Sequence of chain 1.A:
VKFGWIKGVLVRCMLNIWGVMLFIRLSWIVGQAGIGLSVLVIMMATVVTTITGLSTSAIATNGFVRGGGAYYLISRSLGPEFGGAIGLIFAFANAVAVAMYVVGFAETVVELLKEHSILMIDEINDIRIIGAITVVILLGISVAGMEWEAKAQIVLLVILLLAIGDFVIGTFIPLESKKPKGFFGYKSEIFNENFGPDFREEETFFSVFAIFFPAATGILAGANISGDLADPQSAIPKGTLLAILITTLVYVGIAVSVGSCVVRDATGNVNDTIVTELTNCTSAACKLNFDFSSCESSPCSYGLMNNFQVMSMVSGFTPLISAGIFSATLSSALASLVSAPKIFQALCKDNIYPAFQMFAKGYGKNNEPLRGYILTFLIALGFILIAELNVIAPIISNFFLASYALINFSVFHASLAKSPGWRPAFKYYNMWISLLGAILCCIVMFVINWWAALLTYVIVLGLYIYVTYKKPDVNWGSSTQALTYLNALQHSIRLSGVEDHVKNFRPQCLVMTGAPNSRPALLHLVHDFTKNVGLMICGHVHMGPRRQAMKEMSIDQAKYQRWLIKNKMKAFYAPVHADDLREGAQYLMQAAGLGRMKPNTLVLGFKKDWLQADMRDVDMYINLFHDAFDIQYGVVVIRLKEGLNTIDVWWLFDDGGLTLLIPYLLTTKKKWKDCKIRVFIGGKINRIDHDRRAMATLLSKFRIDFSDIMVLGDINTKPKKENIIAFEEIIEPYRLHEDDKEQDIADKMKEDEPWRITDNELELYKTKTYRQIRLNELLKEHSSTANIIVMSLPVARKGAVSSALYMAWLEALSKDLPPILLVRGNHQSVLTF

Binding-site contacts:
Ligand atom CB contacts residue GLY515 of chain 1.A at 3.3 Å.
Ligand atom CD2 contacts residue ARG520 of chain 1.A at 3.5 Å.
Ligand atom C17 contacts residue SER519 of chain 1.A at 3.9 Å.
Ligand atom CG contacts residue GLY515 of chain 1.A at 3.7 Å.
Ligand atom C17 contacts residue GLY515 of chain 1.A at 3.5 Å.
Ligand atom CB contacts residue MET513 of chain 1.A at 3.9 Å (hydrophobic).
Ligand atom NE1 contacts residue PHE607 of chain 1.A at 4.0 Å.
Ligand atom NE1 contacts residue LYS608 of chain 1.A at 3.5 Å.
Ligand atom O4 contacts residue GLY515 of chain 1.A at 2.6 Å (h-bond).
Ligand atom NE1 contacts residue GLY606 of chain 1.A at 3.0 Å (h-bond).
Ligand atom O4 contacts residue THR514 of chain 1.A at 3.5 Å (h-bond).
Ligand atom C17 contacts residue ARG520 of chain 1.A at 3.5 Å.
Ligand atom O1 contacts residue ARG520 of chain 1.A at 3.1 Å (salt-bridge).
Ligand atom O1 contacts residue PHE607 of chain 1.A at 3.7 Å.
Ligand atom CZ3 contacts residue HIS541 of chain 1.A at 3.7 Å.
Ligand atom CZ2 contacts residue VAL542 of chain 1.A at 3.5 Å (hydrophobic).
Ligand atom N contacts residue MET513 of chain 1.A at 3.7 Å.
Ligand atom C6 contacts residue GLY515 of chain 1.A at 3.7 Å.
Ligand atom O4 contacts residue ALA516 of chain 1.A at 3.2 Å (h-bond).
Ligand atom O2 contacts residue LYS608 of chain 1.A at 4.0 Å.
Ligand atom O4 contacts residue ARG520 of chain 1.A at 3.7 Å.
Ligand atom CZ2 contacts residue LEU582 of chain 1.A at 3.6 Å (hydrophobic).
Ligand atom C13 contacts residue ASP618 of chain 1.A at 4.0 Å.
Ligand atom O5 contacts residue SER519 of chain 1.A at 3.6 Å.
Ligand atom CZ2 contacts residue GLY515 of chain 1.A at 3.9 Å.
Ligand atom CG contacts residue ARG520 of chain 1.A at 3.9 Å.
Ligand atom N contacts residue LEU582 of chain 1.A at 3.6 Å.
Ligand atom C15 contacts residue LYS608 of chain 1.A at 3.9 Å.
Ligand atom O4 contacts residue SER519 of chain 1.A at 3.3 Å (h-bond).
Ligand atom C6 contacts residue MET513 of chain 1.A at 3.2 Å (hydrophobic).
Ligand atom C12 contacts residue TYR622 of chain 1.A at 3.7 Å (hydrophobic).
Ligand atom C14 contacts residue ASP618 of chain 1.A at 3.9 Å.
Ligand atom CA contacts residue MET513 of chain 1.A at 3.5 Å (hydrophobic).
Ligand atom C13 contacts residue LEU582 of chain 1.A at 3.8 Å (hydrophobic).
Ligand atom C6 contacts residue LEU582 of chain 1.A at 3.6 Å (hydrophobic).
Ligand atom NE1 contacts residue TYR622 of chain 1.A at 3.2 Å.
Ligand atom C8 contacts residue GLY515 of chain 1.A at 3.8 Å.
Ligand atom O1 contacts residue GLY606 of chain 1.A at 3.8 Å.
Ligand atom O5 contacts residue ARG520 of chain 1.A at 3.6 Å.
Ligand atom CZ3 contacts residue VAL542 of chain 1.A at 3.5 Å (hydrophobic).

This small molecule binds to this protein.
Small molecule (SMILES): CCCCNc1cc(C(=O)O)cc(S(N)(=O)=O)c1Oc1ccccc1